Binding-site contacts:
Ligand atom C2 contacts residue CYS180 of chain 1.C at 3.2 Å (hydrophobic).
Ligand atom N7 contacts residue ILE179 of chain 1.C at 3.4 Å.
Ligand atom O1P contacts residue GLY177 of chain 1.C at 3.4 Å.
Ligand atom O3' contacts residue SER51 of chain 1.C at 2.9 Å (h-bond).
Ligand atom O2' contacts residue ASN152 of chain 1.C at 3.5 Å (h-bond).
Ligand atom N3 contacts residue CYS180 of chain 1.C at 3.5 Å.
Ligand atom O6 contacts residue GLY264 of chain 1.C at 2.5 Å (h-bond).
Ligand atom C4' contacts residue ASP213 of chain 1.C at 3.4 Å.
Ligand atom C6 contacts residue GLY264 of chain 1.C at 3.6 Å.
Ligand atom C2 contacts residue N091 of chain 1.I at 3.3 Å.
Ligand atom O5' contacts residue GLY177 of chain 1.C at 3.5 Å.
Ligand atom O3' contacts residue ASP213 of chain 1.C at 2.6 Å (salt-bridge).
Ligand atom C2' contacts residue ASP213 of chain 1.C at 3.5 Å.
Ligand atom O6 contacts residue MET263 of chain 1.C at 3.0 Å (h-bond).
Ligand atom O6 contacts residue GLY262 of chain 1.C at 3.3 Å.
Ligand atom C2 contacts residue GLU290 of chain 1.C at 3.3 Å.
Ligand atom O6 contacts residue GLY291 of chain 1.C at 3.5 Å.
Ligand atom C8 contacts residue MET53 of chain 1.C at 3.7 Å (hydrophobic).
Ligand atom N7 contacts residue MET263 of chain 1.C at 3.0 Å (h-bond).
Ligand atom N1 contacts residue N091 of chain 1.I at 3.5 Å.
Ligand atom C3' contacts residue ASP213 of chain 1.C at 3.4 Å.
Ligand atom O2P contacts residue TYR260 of chain 1.C at 2.6 Å (h-bond).
Ligand atom O2' contacts residue ASP213 of chain 1.C at 2.4 Å (salt-bridge).
Ligand atom C5' contacts residue TYR260 of chain 1.C at 3.6 Å (hydrophobic).
Ligand atom C8 contacts residue ILE179 of chain 1.C at 3.6 Å (hydrophobic).
Ligand atom O3P contacts residue SER237 of chain 1.C at 3.4 Å (h-bond).
Ligand atom N3 contacts residue N091 of chain 1.I at 3.4 Å.
Ligand atom O2P contacts residue SER237 of chain 1.C at 3.2 Å (h-bond).
Ligand atom C5 contacts residue ILE179 of chain 1.C at 3.3 Å (hydrophobic).
Ligand atom N1 contacts residue GLY291 of chain 1.C at 3.7 Å.
Ligand atom N7 contacts residue GLY262 of chain 1.C at 3.6 Å.
Ligand atom O3P contacts residue ILE235 of chain 1.C at 3.6 Å.
Ligand atom O1P contacts residue SER178 of chain 1.C at 3.0 Å (h-bond).
Ligand atom N1 contacts residue GLU290 of chain 1.C at 2.8 Å (salt-bridge).
Ligand atom O5' contacts residue GLY214 of chain 1.C at 3.4 Å.
Ligand atom C4 contacts residue ILE179 of chain 1.C at 3.6 Å (hydrophobic).
Ligand atom O3P contacts residue GLY236 of chain 1.C at 2.6 Å (h-bond).
Ligand atom O1P contacts residue GLY215 of chain 1.C at 3.0 Å (h-bond).
Ligand atom O3' contacts residue MET234 of chain 1.C at 3.4 Å (h-bond).
Ligand atom O2P contacts residue SER178 of chain 1.C at 2.7 Å (h-bond).

Sequence of chain 1.C:
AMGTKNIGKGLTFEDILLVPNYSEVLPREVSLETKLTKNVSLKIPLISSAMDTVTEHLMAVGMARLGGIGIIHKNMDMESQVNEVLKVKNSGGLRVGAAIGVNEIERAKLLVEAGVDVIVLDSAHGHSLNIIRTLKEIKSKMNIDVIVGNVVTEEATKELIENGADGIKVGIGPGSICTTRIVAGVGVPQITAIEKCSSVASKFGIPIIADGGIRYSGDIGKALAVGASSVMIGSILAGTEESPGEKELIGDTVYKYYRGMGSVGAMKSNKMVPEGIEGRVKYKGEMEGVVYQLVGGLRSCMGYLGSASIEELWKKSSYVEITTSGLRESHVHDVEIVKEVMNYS

This protein binds this small molecule.
Small molecule (SMILES): O=c1[nH]cnc2c1ncn2[C@@H]1O[C@H](COP(=O)(O)O)[C@@H](O)[C@H]1O